Sequence of chain 1.D:
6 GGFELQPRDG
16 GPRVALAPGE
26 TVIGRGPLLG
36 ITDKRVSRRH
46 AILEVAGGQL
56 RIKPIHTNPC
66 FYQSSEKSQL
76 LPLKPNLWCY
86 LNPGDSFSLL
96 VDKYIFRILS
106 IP

Binding-site contacts:
Ligand atom OG1 contacts residue ARG30 of chain 1.D at 3.2 Å (salt-bridge).
Ligand atom CB contacts residue GLY31 of chain 1.D at 3.9 Å.
Ligand atom CD1 contacts residue ILE36 of chain 1.D at 3.4 Å (hydrophobic).
Ligand atom CA contacts residue LYS39 of chain 1.D at 3.8 Å.
Ligand atom CG2 contacts residue HIS61 of chain 1.D at 3.8 Å.
Ligand atom C contacts residue ARG30 of chain 1.D at 3.7 Å.
Ligand atom C contacts residue ARG30 of chain 1.D at 3.4 Å.
Ligand atom O1P contacts residue HIS61 of chain 1.D at 3.6 Å (h-bond).
Ligand atom O contacts residue ARG30 of chain 1.D at 3.0 Å (salt-bridge).
Ligand atom N contacts residue ARG30 of chain 1.D at 3.8 Å.
Ligand atom CE2 contacts residue PRO32 of chain 1.D at 3.7 Å (hydrophobic).
Ligand atom O3P contacts residue SER42 of chain 1.D at 3.4 Å (h-bond).
Ligand atom CE1 contacts residue ILE36 of chain 1.D at 3.7 Å (hydrophobic).
Ligand atom CG contacts residue GLY31 of chain 1.D at 3.6 Å.
Ligand atom CZ contacts residue PRO32 of chain 1.D at 3.6 Å (hydrophobic).
Ligand atom CD2 contacts residue PRO32 of chain 1.D at 3.7 Å (hydrophobic).
Ligand atom CE1 contacts residue GLY31 of chain 1.D at 3.3 Å.
Ligand atom O1P contacts residue SER42 of chain 1.D at 2.8 Å (h-bond).
Ligand atom O contacts residue ARG30 of chain 1.D at 3.3 Å (salt-bridge).
Ligand atom OH contacts residue PRO32 of chain 1.D at 3.8 Å.
Ligand atom N contacts residue ARG30 of chain 1.D at 3.6 Å (salt-bridge).
Ligand atom CB contacts residue LYS39 of chain 1.D at 3.7 Å.
Ligand atom O2P contacts residue ARG43 of chain 1.D at 3.2 Å (salt-bridge).
Ligand atom O contacts residue ARG30 of chain 1.D at 3.8 Å.
Ligand atom CD1 contacts residue GLY31 of chain 1.D at 3.5 Å.
Ligand atom CA contacts residue LYS39 of chain 1.D at 3.4 Å.
Ligand atom OG1 contacts residue SER42 of chain 1.D at 3.4 Å.
Ligand atom P contacts residue SER42 of chain 1.D at 3.6 Å.
Ligand atom CZ contacts residue GLY31 of chain 1.D at 3.8 Å.
Ligand atom C contacts residue LYS39 of chain 1.D at 3.5 Å.
Ligand atom O3P contacts residue ARG30 of chain 1.D at 3.7 Å.
Ligand atom N contacts residue LYS39 of chain 1.D at 2.8 Å (salt-bridge).
Ligand atom CG2 contacts residue LYS39 of chain 1.D at 3.4 Å.
Ligand atom O3P contacts residue ARG43 of chain 1.D at 2.9 Å (salt-bridge).
Ligand atom O contacts residue ARG30 of chain 1.D at 3.0 Å (salt-bridge).
Ligand atom O contacts residue ARG43 of chain 1.D at 3.1 Å.
Ligand atom C contacts residue ARG30 of chain 1.D at 3.7 Å.
Ligand atom CA contacts residue ARG30 of chain 1.D at 3.6 Å.
Ligand atom O contacts residue ARG43 of chain 1.D at 3.8 Å.
Ligand atom C contacts residue ARG30 of chain 1.D at 3.9 Å.

A small-molecule ligand and the protein it binds are described below.
Small molecule (SMILES): CC(=O)N[C@@H](Cc1ccc(O)cc1)C(=O)N[C@@H](C)C(=O)NCC(=O)N[C@@H](COP(=O)(O)O)C(=O)N[C@H](C(=O)N[C@@H](C)C(=O)N[C@@H](C)C=O)[C@@H](C)OP(=O)(O)O